This small molecule binds to this protein.
Small molecule (SMILES): Nc1ncnc2c1ncn2[C@@H]1O[C@H](COP(=O)(O)OP(=O)(O)OP(O)(O)=S)[C@@H](O)[C@H]1O

Sequence of chain 1.A:
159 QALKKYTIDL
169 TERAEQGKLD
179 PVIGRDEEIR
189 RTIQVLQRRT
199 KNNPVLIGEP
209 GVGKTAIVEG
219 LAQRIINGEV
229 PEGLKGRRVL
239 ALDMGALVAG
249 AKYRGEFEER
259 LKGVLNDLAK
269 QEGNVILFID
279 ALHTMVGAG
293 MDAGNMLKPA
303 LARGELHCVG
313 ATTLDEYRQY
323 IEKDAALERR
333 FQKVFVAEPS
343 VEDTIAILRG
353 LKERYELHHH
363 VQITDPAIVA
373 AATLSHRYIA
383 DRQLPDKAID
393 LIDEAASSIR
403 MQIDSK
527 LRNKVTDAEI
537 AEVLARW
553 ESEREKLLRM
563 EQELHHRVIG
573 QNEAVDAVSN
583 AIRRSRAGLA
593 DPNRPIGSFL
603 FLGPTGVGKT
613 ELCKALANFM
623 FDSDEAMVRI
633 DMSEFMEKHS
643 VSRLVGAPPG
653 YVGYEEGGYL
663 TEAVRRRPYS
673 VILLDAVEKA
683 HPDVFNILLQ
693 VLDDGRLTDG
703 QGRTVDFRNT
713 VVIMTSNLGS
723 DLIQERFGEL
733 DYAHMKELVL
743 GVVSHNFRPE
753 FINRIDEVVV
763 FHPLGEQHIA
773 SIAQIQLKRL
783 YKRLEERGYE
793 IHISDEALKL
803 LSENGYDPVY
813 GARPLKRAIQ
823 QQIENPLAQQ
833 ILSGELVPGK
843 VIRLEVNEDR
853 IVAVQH

Binding-site contacts:
Ligand atom S1G contacts residue ARG332 of chain 1.A at 2.7 Å (salt-bridge).
Ligand atom N3 contacts residue LEU353 of chain 1.B at 3.5 Å.
Ligand atom O2B contacts residue THR213 of chain 1.B at 3.4 Å (h-bond).
Ligand atom C2 contacts residue PRO179 of chain 1.B at 3.2 Å (hydrophobic).
Ligand atom N1 contacts residue VAL180 of chain 1.B at 3.5 Å.
Ligand atom O3B contacts residue LYS212 of chain 1.B at 2.6 Å (salt-bridge).
Ligand atom O3B contacts residue GLY209 of chain 1.B at 3.4 Å (h-bond).
Ligand atom N1 contacts residue ILE181 of chain 1.B at 3.2 Å (h-bond).
Ligand atom PB contacts residue LYS212 of chain 1.B at 3.6 Å.
Ligand atom N7 contacts residue GLY211 of chain 1.B at 3.7 Å.
Ligand atom PG contacts residue MG1 of chain 1.L at 3.2 Å.
Ligand atom O2A contacts residue LYS212 of chain 1.B at 3.2 Å (salt-bridge).
Ligand atom C5' contacts residue ASP388 of chain 1.B at 3.8 Å.
Ligand atom O2A contacts residue ALA214 of chain 1.B at 3.4 Å (h-bond).
Ligand atom C8 contacts residue GLY211 of chain 1.B at 3.6 Å.
Ligand atom C5' contacts residue ARG331 of chain 1.A at 3.4 Å.
Ligand atom C2 contacts residue VAL180 of chain 1.B at 3.7 Å (hydrophobic).
Ligand atom O2' contacts residue ASP178 of chain 1.B at 3.2 Å (salt-bridge).
Ligand atom N6 contacts residue ILE181 of chain 1.B at 2.9 Å (h-bond).
Ligand atom O3B contacts residue MG1 of chain 1.L at 3.7 Å.
Ligand atom PG contacts residue ARG332 of chain 1.A at 3.7 Å.
Ligand atom O2B contacts residue GLY211 of chain 1.B at 3.1 Å (h-bond).
Ligand atom N7 contacts residue PRO387 of chain 1.B at 3.7 Å.
Ligand atom O2G contacts residue ARG332 of chain 1.A at 3.0 Å (salt-bridge).
Ligand atom C6 contacts residue ILE349 of chain 1.B at 3.8 Å (hydrophobic).
Ligand atom O2A contacts residue GLY211 of chain 1.B at 3.2 Å.
Ligand atom N6 contacts residue ARG183 of chain 1.B at 3.5 Å.
Ligand atom O2A contacts residue THR213 of chain 1.B at 3.0 Å (h-bond).
Ligand atom C8 contacts residue PRO387 of chain 1.B at 3.4 Å (hydrophobic).
Ligand atom O3G contacts residue LYS212 of chain 1.B at 3.1 Å (salt-bridge).
Ligand atom O2B contacts residue LYS212 of chain 1.B at 2.4 Å (salt-bridge).
Ligand atom O3G contacts residue MG1 of chain 1.L at 3.6 Å.
Ligand atom O1B contacts residue THR213 of chain 1.B at 2.8 Å (h-bond).
Ligand atom O2G contacts residue MG1 of chain 1.L at 2.1 Å.
Ligand atom N6 contacts residue ILE349 of chain 1.B at 3.5 Å.
Ligand atom C6 contacts residue ILE181 of chain 1.B at 3.5 Å (hydrophobic).
Ligand atom S1G contacts residue ARG331 of chain 1.A at 2.7 Å (salt-bridge).
Ligand atom PG contacts residue LYS212 of chain 1.B at 3.4 Å.
Ligand atom PB contacts residue MG1 of chain 1.L at 3.3 Å.
Ligand atom O1B contacts residue MG1 of chain 1.L at 2.1 Å.

Sequence of chain 1.B:
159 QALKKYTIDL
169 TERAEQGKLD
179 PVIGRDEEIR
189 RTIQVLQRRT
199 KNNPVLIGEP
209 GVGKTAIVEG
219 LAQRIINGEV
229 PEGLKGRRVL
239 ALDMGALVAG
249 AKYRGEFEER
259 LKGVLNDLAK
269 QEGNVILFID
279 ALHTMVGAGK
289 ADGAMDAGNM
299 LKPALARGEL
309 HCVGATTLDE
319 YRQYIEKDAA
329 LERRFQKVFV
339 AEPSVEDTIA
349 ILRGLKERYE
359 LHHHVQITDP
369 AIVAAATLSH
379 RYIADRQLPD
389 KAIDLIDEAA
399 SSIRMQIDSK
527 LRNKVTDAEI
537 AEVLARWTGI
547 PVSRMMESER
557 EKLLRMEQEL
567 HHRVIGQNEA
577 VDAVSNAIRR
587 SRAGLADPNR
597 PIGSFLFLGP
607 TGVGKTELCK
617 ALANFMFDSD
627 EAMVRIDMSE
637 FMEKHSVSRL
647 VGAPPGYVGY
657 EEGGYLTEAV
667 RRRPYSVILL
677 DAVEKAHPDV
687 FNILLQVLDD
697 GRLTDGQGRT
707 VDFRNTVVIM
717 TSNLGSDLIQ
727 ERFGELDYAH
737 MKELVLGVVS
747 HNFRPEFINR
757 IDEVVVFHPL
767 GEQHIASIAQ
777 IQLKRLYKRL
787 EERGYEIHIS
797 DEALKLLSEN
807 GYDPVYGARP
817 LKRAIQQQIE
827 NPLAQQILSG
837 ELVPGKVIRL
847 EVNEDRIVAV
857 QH